Binding-site contacts:
Ligand atom C5 contacts residue PRO203 of chain 1.F at 3.5 Å (hydrophobic).
Ligand atom C3 contacts residue GLN143 of chain 1.F at 3.8 Å.
Ligand atom C6 contacts residue PRO203 of chain 1.F at 3.4 Å (hydrophobic).
Ligand atom O1 contacts residue HIS201 of chain 1.F at 3.3 Å (h-bond).
Ligand atom O2 contacts residue HIS201 of chain 1.F at 3.8 Å.
Ligand atom C4 contacts residue 6PC1 of chain 1.X at 4.0 Å.
Ligand atom C2 contacts residue LYS204 of chain 1.A at 3.7 Å.
Ligand atom C6 contacts residue LEU144 of chain 1.F at 4.3 Å (hydrophobic).
Ligand atom C5 contacts residue GLN143 of chain 1.F at 4.1 Å.
Ligand atom O1 contacts residue GLN143 of chain 1.F at 3.5 Å (h-bond).
Ligand atom O2 contacts residue PRO203 of chain 1.A at 3.4 Å.
Ligand atom N2 contacts residue GLN143 of chain 1.F at 3.6 Å.
Ligand atom C6 contacts residue HIS201 of chain 1.F at 4.2 Å.
Ligand atom C5 contacts residue LEU144 of chain 1.F at 3.8 Å (hydrophobic).
Ligand atom C1 contacts residue GLN143 of chain 1.F at 3.6 Å.
Ligand atom C3 contacts residue 6PC1 of chain 1.X at 3.2 Å.
Ligand atom C3 contacts residue LYS204 of chain 1.A at 4.3 Å.
Ligand atom C4 contacts residue PRO203 of chain 1.F at 4.4 Å (hydrophobic).
Ligand atom C2 contacts residue GLN143 of chain 1.F at 4.2 Å.
Ligand atom C3 contacts residue ASN141 of chain 1.F at 4.1 Å.
Ligand atom N2 contacts residue 6PC1 of chain 1.X at 3.7 Å.
Ligand atom C2 contacts residue ARG192 of chain 1.A at 3.5 Å.
Ligand atom N2 contacts residue LYS204 of chain 1.A at 3.5 Å (salt-bridge).
Ligand atom O2 contacts residue ARG192 of chain 1.A at 2.9 Å (salt-bridge).
Ligand atom C1 contacts residue HIS201 of chain 1.F at 4.3 Å.
Ligand atom O1 contacts residue LYS204 of chain 1.A at 4.0 Å.
Ligand atom C6 contacts residue GLN143 of chain 1.F at 3.8 Å.
Ligand atom O1 contacts residue ARG192 of chain 1.A at 2.9 Å (salt-bridge).
Ligand atom C4 contacts residue GLN143 of chain 1.F at 4.1 Å.
Ligand atom C1 contacts residue PRO203 of chain 1.F at 4.2 Å (hydrophobic).
Ligand atom O2 contacts residue LYS204 of chain 1.A at 2.8 Å (salt-bridge).
Ligand atom C4 contacts residue ASN141 of chain 1.F at 3.6 Å.
Ligand atom C2 contacts residue HIS201 of chain 1.F at 3.6 Å.
Ligand atom C1 contacts residue LYS204 of chain 1.A at 4.4 Å.

Sequence of chain 1.F:
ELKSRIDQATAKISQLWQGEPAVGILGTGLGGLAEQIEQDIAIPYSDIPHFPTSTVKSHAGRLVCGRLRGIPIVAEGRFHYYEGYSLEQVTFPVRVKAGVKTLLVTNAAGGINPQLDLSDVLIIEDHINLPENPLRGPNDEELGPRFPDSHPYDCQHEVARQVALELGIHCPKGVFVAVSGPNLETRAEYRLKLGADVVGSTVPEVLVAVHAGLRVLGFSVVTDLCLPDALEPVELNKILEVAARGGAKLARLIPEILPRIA

The small molecule below binds the protein below.
Small molecule (SMILES): O=C(O)c1ccccn1

Sequence of chain 1.A:
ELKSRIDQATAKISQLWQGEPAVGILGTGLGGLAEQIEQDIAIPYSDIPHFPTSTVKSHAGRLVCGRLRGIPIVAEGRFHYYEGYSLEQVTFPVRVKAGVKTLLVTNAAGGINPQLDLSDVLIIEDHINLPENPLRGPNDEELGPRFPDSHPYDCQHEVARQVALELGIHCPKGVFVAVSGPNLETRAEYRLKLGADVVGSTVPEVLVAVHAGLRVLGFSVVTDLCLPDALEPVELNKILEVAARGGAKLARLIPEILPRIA